Binding-site contacts:
Ligand atom O71 contacts residue ARG194 of chain 1.A at 2.8 Å (salt-bridge).
Ligand atom OXT contacts residue GLY247 of chain 1.A at 4.5 Å.
Ligand atom O contacts residue GLY247 of chain 1.A at 3.3 Å.
Ligand atom N contacts residue GLU224 of chain 1.C at 3.3 Å (salt-bridge).
Ligand atom O contacts residue SER228 of chain 1.A at 4.3 Å.
Ligand atom O contacts residue ALA229 of chain 1.A at 4.4 Å.
Ligand atom O72 contacts residue MET222 of chain 1.C at 3.9 Å.
Ligand atom C5 contacts residue MET222 of chain 1.C at 3.5 Å (hydrophobic).
Ligand atom N contacts residue GLY247 of chain 1.A at 4.5 Å.
Ligand atom C6 contacts residue ARG194 of chain 1.A at 3.7 Å.
Ligand atom OXT contacts residue SER228 of chain 1.A at 2.9 Å.
Ligand atom O71 contacts residue ARG186 of chain 1.C at 3.8 Å.
Ligand atom O contacts residue THR248 of chain 1.A at 4.2 Å.
Ligand atom C7 contacts residue ARG186 of chain 1.C at 3.8 Å.
Ligand atom OXT contacts residue ALA229 of chain 1.A at 2.9 Å (h-bond).
Ligand atom C4 contacts residue GLU224 of chain 1.C at 4.5 Å.
Ligand atom C4 contacts residue MET222 of chain 1.C at 4.4 Å (hydrophobic).
Ligand atom C5 contacts residue MET206 of chain 1.C at 3.9 Å (hydrophobic).
Ligand atom C contacts residue SER228 of chain 1.A at 3.7 Å.
Ligand atom C7 contacts residue ARG194 of chain 1.A at 3.7 Å.
Ligand atom O71 contacts residue PHE132 of chain 1.A at 3.1 Å.
Ligand atom O71 contacts residue PHE173 of chain 1.A at 3.7 Å.
Ligand atom C contacts residue ALA229 of chain 1.A at 4.0 Å (hydrophobic).
Ligand atom O contacts residue LEU249 of chain 1.A at 3.6 Å.
Ligand atom C6 contacts residue MET206 of chain 1.C at 3.6 Å (hydrophobic).
Ligand atom C7 contacts residue MET206 of chain 1.C at 4.2 Å (hydrophobic).
Ligand atom O72 contacts residue PHE132 of chain 1.A at 3.5 Å.
Ligand atom CB contacts residue GLU224 of chain 1.C at 4.1 Å.
Ligand atom CB contacts residue ASN212 of chain 1.A at 3.9 Å.
Ligand atom OXT contacts residue ASN212 of chain 1.A at 3.6 Å (h-bond).
Ligand atom C contacts residue GLY247 of chain 1.A at 4.0 Å.
Ligand atom C contacts residue ASN212 of chain 1.A at 4.2 Å.
Ligand atom O72 contacts residue ARG186 of chain 1.C at 3.0 Å (salt-bridge).
Ligand atom C4 contacts residue LEU249 of chain 1.A at 3.9 Å (hydrophobic).
Ligand atom CA contacts residue SER228 of chain 1.A at 4.5 Å.
Ligand atom C7 contacts residue PHE132 of chain 1.A at 3.6 Å (hydrophobic).
Ligand atom C6 contacts residue ASN212 of chain 1.A at 4.0 Å.
Ligand atom CB contacts residue MET206 of chain 1.C at 4.2 Å (hydrophobic).
Ligand atom C contacts residue LEU249 of chain 1.A at 4.4 Å (hydrophobic).
Ligand atom CA contacts residue GLU224 of chain 1.C at 3.8 Å.

Sequence of chain 1.A:
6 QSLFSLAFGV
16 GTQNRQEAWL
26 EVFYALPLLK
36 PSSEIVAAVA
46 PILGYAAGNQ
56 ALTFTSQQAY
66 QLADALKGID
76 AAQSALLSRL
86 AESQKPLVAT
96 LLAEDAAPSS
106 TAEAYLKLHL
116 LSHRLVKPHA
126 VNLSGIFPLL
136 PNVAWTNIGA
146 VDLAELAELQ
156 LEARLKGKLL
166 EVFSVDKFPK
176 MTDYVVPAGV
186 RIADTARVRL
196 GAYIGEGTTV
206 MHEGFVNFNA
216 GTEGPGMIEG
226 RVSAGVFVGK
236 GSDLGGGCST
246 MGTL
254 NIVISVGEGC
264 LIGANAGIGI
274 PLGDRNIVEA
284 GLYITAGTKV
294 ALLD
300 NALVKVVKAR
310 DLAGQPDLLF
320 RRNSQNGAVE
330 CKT

Sequence of chain 1.C:
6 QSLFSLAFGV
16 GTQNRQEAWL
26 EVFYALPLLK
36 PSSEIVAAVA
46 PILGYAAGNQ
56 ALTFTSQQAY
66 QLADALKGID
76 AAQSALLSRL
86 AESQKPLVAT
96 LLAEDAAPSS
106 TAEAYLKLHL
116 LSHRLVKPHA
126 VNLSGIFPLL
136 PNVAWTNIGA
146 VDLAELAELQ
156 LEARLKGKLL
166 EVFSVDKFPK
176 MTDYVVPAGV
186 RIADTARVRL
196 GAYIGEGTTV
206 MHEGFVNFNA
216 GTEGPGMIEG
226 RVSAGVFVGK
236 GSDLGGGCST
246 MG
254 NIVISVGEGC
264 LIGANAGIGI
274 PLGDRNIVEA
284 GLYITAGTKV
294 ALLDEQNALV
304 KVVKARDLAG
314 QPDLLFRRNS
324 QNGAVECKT

A small-molecule ligand and the protein it binds are described below.
Small molecule (SMILES): N[C@@H](CCCCC(=O)O)C(=O)O